Binding-site contacts:
Ligand atom N contacts residue GLY91 of chain 1.A at 3.2 Å (h-bond).
Ligand atom CD1 contacts residue LEU92 of chain 1.A at 3.8 Å (hydrophobic).
Ligand atom CD1 contacts residue VAL83 of chain 1.A at 4.0 Å (hydrophobic).
Ligand atom O contacts residue GLN93 of chain 1.A at 2.9 Å (h-bond).
Ligand atom C contacts residue GLU104 of chain 1.A at 3.8 Å.
Ligand atom CD contacts residue TRP108 of chain 1.A at 3.6 Å (hydrophobic).
Ligand atom CA contacts residue GLN93 of chain 1.A at 3.4 Å.
Ligand atom CG1 contacts residue GLN93 of chain 1.A at 3.8 Å.
Ligand atom C contacts residue TRP108 of chain 1.A at 3.9 Å (hydrophobic).
Ligand atom CA contacts residue GLN93 of chain 1.A at 3.5 Å.
Ligand atom CB contacts residue GLN93 of chain 1.A at 3.5 Å.
Ligand atom CA contacts residue GLY91 of chain 1.A at 3.3 Å.
Ligand atom N contacts residue ASP99 of chain 1.A at 2.7 Å (salt-bridge).
Ligand atom CG2 contacts residue GLN93 of chain 1.A at 3.9 Å.
Ligand atom CB contacts residue ASP99 of chain 1.A at 3.8 Å.
Ligand atom CG1 contacts residue LEU92 of chain 1.A at 3.8 Å (hydrophobic).
Ligand atom CG contacts residue TRP108 of chain 1.A at 3.5 Å (hydrophobic).
Ligand atom CB contacts residue TRP95 of chain 1.A at 3.7 Å (hydrophobic).
Ligand atom N contacts residue SER94 of chain 1.A at 4.0 Å.
Ligand atom CB contacts residue GLN93 of chain 1.A at 3.8 Å.
Ligand atom N contacts residue GLN93 of chain 1.A at 3.0 Å (h-bond).
Ligand atom CA contacts residue GLN93 of chain 1.A at 4.0 Å.
Ligand atom N contacts residue LEU92 of chain 1.A at 3.8 Å.
Ligand atom C contacts residue GLN93 of chain 1.A at 3.7 Å.
Ligand atom O contacts residue LEU92 of chain 1.A at 3.4 Å.
Ligand atom CG1 contacts residue GLY91 of chain 1.A at 3.7 Å.
Ligand atom N contacts residue GLU104 of chain 1.A at 3.0 Å (salt-bridge).
Ligand atom CG2 contacts residue SER94 of chain 1.A at 4.0 Å.
Ligand atom CA contacts residue GLU104 of chain 1.A at 3.7 Å.
Ligand atom O contacts residue GLU104 of chain 1.A at 3.2 Å (salt-bridge).
Ligand atom CB contacts residue GLU104 of chain 1.A at 3.7 Å.
Ligand atom CG2 contacts residue GLN93 of chain 1.A at 3.7 Å.
Ligand atom C contacts residue GLY91 of chain 1.A at 3.7 Å.
Ligand atom O contacts residue TRP108 of chain 1.A at 3.1 Å (h-bond).
Ligand atom CA contacts residue ASP99 of chain 1.A at 3.6 Å.
Ligand atom CD1 contacts residue GLY91 of chain 1.A at 3.7 Å.
Ligand atom CA contacts residue LEU92 of chain 1.A at 4.0 Å (hydrophobic).
Ligand atom CD1 contacts residue LYS82 of chain 1.A at 3.8 Å.
Ligand atom CA contacts residue SER94 of chain 1.A at 3.6 Å.
Ligand atom C contacts residue LEU92 of chain 1.A at 3.7 Å (hydrophobic).

Sequence of chain 1.A:
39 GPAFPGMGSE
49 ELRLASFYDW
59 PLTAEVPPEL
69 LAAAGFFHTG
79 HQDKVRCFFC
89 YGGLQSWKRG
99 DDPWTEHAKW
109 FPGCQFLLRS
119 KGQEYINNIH

A protein and the small-molecule ligand that binds it are described below.
Small molecule (SMILES): CC[C@H](C)[C@@H](C=O)NC(=O)[C@@H]1CCCN1C(=O)[C@@H](NC(=O)[C@H](C)N)C(C)C

Sequence of chain 2.B:
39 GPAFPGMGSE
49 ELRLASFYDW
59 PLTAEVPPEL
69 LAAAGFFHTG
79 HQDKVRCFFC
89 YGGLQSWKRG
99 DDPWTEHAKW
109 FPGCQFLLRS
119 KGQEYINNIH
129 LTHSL